Binding-site contacts:
Ligand atom C3 contacts residue ASN303 of chain 1.B at 3.9 Å.
Ligand atom C7 contacts residue VAL442 of chain 1.B at 4.3 Å (hydrophobic).
Ligand atom C2 contacts residue ASN303 of chain 1.B at 2.6 Å.
Ligand atom C4 contacts residue ASN303 of chain 1.B at 4.4 Å.
Ligand atom N2 contacts residue ASN303 of chain 1.B at 3.0 Å (h-bond).
Ligand atom O5 contacts residue ASN303 of chain 1.B at 2.5 Å (h-bond).
Ligand atom C5 contacts residue ASN303 of chain 1.B at 3.9 Å.
Ligand atom C8 contacts residue VAL442 of chain 1.B at 3.5 Å (hydrophobic).
Ligand atom C6 contacts residue ILE324 of chain 1.B at 4.3 Å (hydrophobic).
Ligand atom C5 contacts residue ILE324 of chain 1.B at 4.0 Å (hydrophobic).
Ligand atom C1 contacts residue ILE324 of chain 1.B at 3.6 Å (hydrophobic).
Ligand atom C7 contacts residue ASN303 of chain 1.B at 3.7 Å.
Ligand atom O5 contacts residue ILE324 of chain 1.B at 3.2 Å.
Ligand atom O7 contacts residue ASN303 of chain 1.B at 4.1 Å.
Ligand atom C8 contacts residue ASN303 of chain 1.B at 4.5 Å.
Ligand atom C1 contacts residue ASN303 of chain 1.B at 1.5 Å.

Sequence of chain 1.B:
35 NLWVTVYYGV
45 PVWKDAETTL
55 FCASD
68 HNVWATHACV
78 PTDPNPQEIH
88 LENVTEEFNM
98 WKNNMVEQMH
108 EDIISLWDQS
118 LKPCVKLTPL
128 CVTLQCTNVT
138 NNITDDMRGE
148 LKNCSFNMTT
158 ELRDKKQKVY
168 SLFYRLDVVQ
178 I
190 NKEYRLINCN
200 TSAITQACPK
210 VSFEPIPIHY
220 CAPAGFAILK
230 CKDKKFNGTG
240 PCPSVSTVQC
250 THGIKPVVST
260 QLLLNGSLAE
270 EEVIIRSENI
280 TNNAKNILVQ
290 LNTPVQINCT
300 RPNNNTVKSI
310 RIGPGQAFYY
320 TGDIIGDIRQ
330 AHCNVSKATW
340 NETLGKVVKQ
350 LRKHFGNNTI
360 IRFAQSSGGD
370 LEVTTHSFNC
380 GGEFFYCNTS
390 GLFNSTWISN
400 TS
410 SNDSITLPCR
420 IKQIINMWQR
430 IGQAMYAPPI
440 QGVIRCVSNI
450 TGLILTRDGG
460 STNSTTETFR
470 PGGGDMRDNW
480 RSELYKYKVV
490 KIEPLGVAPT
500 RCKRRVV

A protein and the small-molecule ligand that binds it are described below.
Small molecule (SMILES): CC(=O)N[C@@H]1[C@@H](O)[C@H](O)[C@@H](CO)O[C@H]1O